This protein binds this small molecule.
Small molecule (SMILES): COc1ccc(C[C@H](N)C(=O)N[C@H]2[C@@H](O)[C@H](n3cnc4c(N(C)C)ncnc43)O[C@@H]2CO[P](=O)(O)O[C@H]2[C@@H](O)[C@H](n3ccc(N)nc3=O)O[C@@H]2CO[P](=O)(O)O[C@H]2[C@@H](O)[C@H](n3ccc(N)nc3=O)O[C@@H]2CO)cc1

Sequence of chain 1.TA:
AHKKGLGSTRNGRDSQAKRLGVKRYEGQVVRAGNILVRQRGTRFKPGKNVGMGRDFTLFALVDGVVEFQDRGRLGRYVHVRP

Binding-site contacts:
Ligand atom OP1 contacts residue HIS3 of chain 1.TA at 4.0 Å.
Ligand atom OP1 contacts residue ALA2 of chain 1.TA at 4.3 Å.
Ligand atom C2 contacts residue MG1 of chain 1.QK at 4.1 Å.
Ligand atom N3 contacts residue MG1 of chain 1.QK at 4.1 Å.
Ligand atom OP1 contacts residue MG1 of chain 1.YO at 3.9 Å.
Ligand atom O2 contacts residue MG1 of chain 1.QK at 3.2 Å.